Binding-site contacts:
Ligand atom C8 contacts residue HIS440 of chain 1.A at 4.3 Å.
Ligand atom C4 contacts residue GLY118 of chain 1.A at 4.0 Å.
Ligand atom C5 contacts residue ALA201 of chain 1.A at 3.3 Å (hydrophobic).
Ligand atom C3 contacts residue GLY119 of chain 1.A at 4.4 Å.
Ligand atom C8 contacts residue GLY441 of chain 1.A at 4.1 Å.
Ligand atom C6 contacts residue PHE290 of chain 1.A at 4.0 Å (hydrophobic).
Ligand atom O7 contacts residue SER200 of chain 1.A at 2.4 Å (h-bond).
Ligand atom C6 contacts residue TRP233 of chain 1.A at 3.9 Å (hydrophobic).
Ligand atom C4 contacts residue HIS440 of chain 1.A at 3.2 Å.
Ligand atom C6 contacts residue HIS440 of chain 1.A at 4.2 Å.
Ligand atom C10 contacts residue TRP84 of chain 1.A at 3.7 Å (hydrophobic).
Ligand atom C2 contacts residue GLY118 of chain 1.A at 4.3 Å.
Ligand atom C8 contacts residue GLU199 of chain 1.A at 3.7 Å.
Ligand atom C4 contacts residue SER200 of chain 1.A at 2.5 Å.
Ligand atom C3 contacts residue GLY118 of chain 1.A at 3.5 Å.
Ligand atom C2 contacts residue HIS440 of chain 1.A at 4.0 Å.
Ligand atom C5 contacts residue GLY118 of chain 1.A at 3.8 Å.
Ligand atom C10 contacts residue PHE330 of chain 1.A at 4.3 Å (hydrophobic).
Ligand atom C5 contacts residue GLY119 of chain 1.A at 3.5 Å.
Ligand atom C3 contacts residue GLY117 of chain 1.A at 4.3 Å.
Ligand atom C4 contacts residue PHE331 of chain 1.A at 4.0 Å (hydrophobic).
Ligand atom C9 contacts residue TRP84 of chain 1.A at 3.7 Å (hydrophobic).
Ligand atom O7 contacts residue GLY118 of chain 1.A at 2.7 Å (h-bond).
Ligand atom C3 contacts residue GLU199 of chain 1.A at 4.0 Å.
Ligand atom O7 contacts residue GLU199 of chain 1.A at 4.4 Å.
Ligand atom C6 contacts residue ALA201 of chain 1.A at 4.0 Å (hydrophobic).
Ligand atom C5 contacts residue SER200 of chain 1.A at 1.4 Å.
Ligand atom C8 contacts residue TRP84 of chain 1.A at 4.0 Å (hydrophobic).
Ligand atom O7 contacts residue ALA201 of chain 1.A at 2.5 Å (h-bond).
Ligand atom O7 contacts residue GLY119 of chain 1.A at 2.6 Å (h-bond).
Ligand atom C5 contacts residue HIS440 of chain 1.A at 3.5 Å.
Ligand atom O7 contacts residue GLY117 of chain 1.A at 3.7 Å.
Ligand atom C4 contacts residue GLY119 of chain 1.A at 3.9 Å.
Ligand atom C6 contacts residue PHE288 of chain 1.A at 4.0 Å (hydrophobic).
Ligand atom N1 contacts residue TRP84 of chain 1.A at 4.3 Å.
Ligand atom C3 contacts residue HIS440 of chain 1.A at 3.6 Å.
Ligand atom C3 contacts residue SER200 of chain 1.A at 3.1 Å.
Ligand atom C6 contacts residue GLY119 of chain 1.A at 3.5 Å.
Ligand atom C9 contacts residue GLY118 of chain 1.A at 4.2 Å.
Ligand atom C6 contacts residue SER200 of chain 1.A at 2.4 Å.

The small molecule below binds the protein below.
Small molecule (SMILES): C[C@@H](O)CCC[N+](C)(C)C

Sequence of chain 1.A:
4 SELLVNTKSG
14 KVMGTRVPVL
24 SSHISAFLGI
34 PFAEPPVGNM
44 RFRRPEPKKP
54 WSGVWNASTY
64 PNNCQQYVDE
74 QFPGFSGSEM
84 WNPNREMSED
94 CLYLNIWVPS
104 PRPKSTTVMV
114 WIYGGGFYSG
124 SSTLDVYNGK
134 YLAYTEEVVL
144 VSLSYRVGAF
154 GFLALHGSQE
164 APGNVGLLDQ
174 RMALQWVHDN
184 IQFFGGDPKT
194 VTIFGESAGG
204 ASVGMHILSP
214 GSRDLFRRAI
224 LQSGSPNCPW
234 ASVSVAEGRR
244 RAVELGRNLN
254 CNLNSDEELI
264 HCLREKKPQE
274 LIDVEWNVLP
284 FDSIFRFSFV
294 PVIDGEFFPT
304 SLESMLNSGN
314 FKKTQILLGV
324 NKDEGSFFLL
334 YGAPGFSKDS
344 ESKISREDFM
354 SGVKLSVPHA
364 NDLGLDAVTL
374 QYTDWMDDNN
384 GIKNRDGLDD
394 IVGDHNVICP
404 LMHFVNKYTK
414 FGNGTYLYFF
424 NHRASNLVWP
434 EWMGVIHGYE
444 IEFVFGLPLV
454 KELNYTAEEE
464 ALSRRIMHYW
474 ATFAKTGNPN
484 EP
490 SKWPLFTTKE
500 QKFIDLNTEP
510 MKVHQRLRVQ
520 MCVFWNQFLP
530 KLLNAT